A protein and the small-molecule ligand that binds it are described below.
Small molecule (SMILES): CC(=O)N[C@H]1[C@H](O[C@H]2[C@H](O)[C@@H](NC(C)=O)CO[C@@H]2CO)O[C@H](CO)[C@@H](O)[C@@H]1O

Sequence of chain 1.A:
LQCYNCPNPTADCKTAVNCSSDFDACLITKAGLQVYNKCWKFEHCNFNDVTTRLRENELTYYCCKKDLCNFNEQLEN

Binding-site contacts:
Ligand atom O7 contacts residue ASN18 of chain 1.A at 3.4 Å (h-bond).
Ligand atom C5 contacts residue ASN18 of chain 1.A at 3.7 Å.
Ligand atom C4 contacts residue ASN18 of chain 1.A at 4.2 Å.
Ligand atom O3 contacts residue GLN2 of chain 1.A at 4.3 Å.
Ligand atom C7 contacts residue ASN18 of chain 1.A at 3.3 Å.
Ligand atom N2 contacts residue ASN18 of chain 1.A at 2.8 Å (h-bond).
Ligand atom C3 contacts residue ASN18 of chain 1.A at 3.8 Å.
Ligand atom C2 contacts residue GLN2 of chain 1.A at 3.9 Å.
Ligand atom C1 contacts residue GLN2 of chain 1.A at 3.3 Å.
Ligand atom C8 contacts residue VAL17 of chain 1.A at 3.9 Å (hydrophobic).
Ligand atom O5 contacts residue GLN2 of chain 1.A at 4.2 Å.
Ligand atom N2 contacts residue GLN2 of chain 1.A at 3.6 Å.
Ligand atom C2 contacts residue ASN18 of chain 1.A at 2.4 Å.
Ligand atom C5 contacts residue GLN2 of chain 1.A at 4.1 Å.
Ligand atom C8 contacts residue ALA16 of chain 1.A at 3.9 Å (hydrophobic).
Ligand atom O5 contacts residue ASN18 of chain 1.A at 2.4 Å (h-bond).
Ligand atom C3 contacts residue GLN2 of chain 1.A at 3.6 Å.
Ligand atom C1 contacts residue ASN18 of chain 1.A at 1.4 Å.
Ligand atom C7 contacts residue GLN2 of chain 1.A at 4.5 Å.
Ligand atom C8 contacts residue ASN18 of chain 1.A at 4.3 Å.